A protein and the small-molecule ligand that binds it are described below.
Small molecule (SMILES): CC(=O)N[C@H]1[C@H](O[C@H]2[C@H](O)[C@@H](NC(C)=O)CO[C@@H]2CO)O[C@H](CO)[C@@H](O)[C@@H]1O

Sequence of chain 1.C:
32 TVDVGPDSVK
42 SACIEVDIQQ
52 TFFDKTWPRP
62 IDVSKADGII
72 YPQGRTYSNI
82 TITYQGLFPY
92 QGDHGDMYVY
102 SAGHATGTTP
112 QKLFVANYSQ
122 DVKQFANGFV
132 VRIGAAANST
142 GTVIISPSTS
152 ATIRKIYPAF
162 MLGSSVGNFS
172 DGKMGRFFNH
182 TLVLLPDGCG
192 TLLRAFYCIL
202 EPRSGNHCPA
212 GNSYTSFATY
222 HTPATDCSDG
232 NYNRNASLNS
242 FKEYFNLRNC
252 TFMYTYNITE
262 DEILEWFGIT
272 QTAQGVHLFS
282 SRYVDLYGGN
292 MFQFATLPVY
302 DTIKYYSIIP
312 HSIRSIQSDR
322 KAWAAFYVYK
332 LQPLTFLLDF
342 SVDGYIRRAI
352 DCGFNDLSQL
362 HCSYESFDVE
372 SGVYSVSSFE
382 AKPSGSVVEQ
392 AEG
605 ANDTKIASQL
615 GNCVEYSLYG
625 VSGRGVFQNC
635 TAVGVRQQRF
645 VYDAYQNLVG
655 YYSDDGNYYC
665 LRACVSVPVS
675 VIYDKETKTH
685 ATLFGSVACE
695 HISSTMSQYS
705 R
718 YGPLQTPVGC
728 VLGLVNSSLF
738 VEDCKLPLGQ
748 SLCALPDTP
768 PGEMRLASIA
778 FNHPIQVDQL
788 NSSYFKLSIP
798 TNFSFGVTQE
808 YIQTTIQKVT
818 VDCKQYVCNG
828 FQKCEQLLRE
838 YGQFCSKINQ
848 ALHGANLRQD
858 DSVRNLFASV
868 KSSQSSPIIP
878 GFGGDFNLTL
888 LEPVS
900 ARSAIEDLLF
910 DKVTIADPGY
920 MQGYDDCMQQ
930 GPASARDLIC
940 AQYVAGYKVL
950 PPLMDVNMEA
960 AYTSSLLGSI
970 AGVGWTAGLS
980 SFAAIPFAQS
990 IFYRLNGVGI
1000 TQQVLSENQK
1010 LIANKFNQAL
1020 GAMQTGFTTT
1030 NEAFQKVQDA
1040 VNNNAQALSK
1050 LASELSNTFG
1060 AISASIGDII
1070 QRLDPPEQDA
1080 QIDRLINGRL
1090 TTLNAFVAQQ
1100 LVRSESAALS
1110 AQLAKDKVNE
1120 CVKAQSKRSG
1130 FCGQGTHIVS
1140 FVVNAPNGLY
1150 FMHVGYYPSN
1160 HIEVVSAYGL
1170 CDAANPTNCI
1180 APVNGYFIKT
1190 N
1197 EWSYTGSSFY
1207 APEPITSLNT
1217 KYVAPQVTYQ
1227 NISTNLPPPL

Binding-site contacts:
Ligand atom C3 contacts residue ASN258 of chain 1.C at 3.6 Å.
Ligand atom C1 contacts residue ASN258 of chain 1.C at 1.4 Å.
Ligand atom C3 contacts residue ARG235 of chain 1.C at 4.3 Å.
Ligand atom C1 contacts residue ARG235 of chain 1.C at 3.9 Å.
Ligand atom C5 contacts residue ASN258 of chain 1.C at 3.7 Å.
Ligand atom C2 contacts residue ASN258 of chain 1.C at 2.4 Å.
Ligand atom C8 contacts residue TYR257 of chain 1.C at 3.9 Å (hydrophobic).
Ligand atom N2 contacts residue ARG235 of chain 1.C at 3.9 Å.
Ligand atom O5 contacts residue ASN258 of chain 1.C at 2.4 Å (h-bond).
Ligand atom N2 contacts residue ASN258 of chain 1.C at 2.8 Å (h-bond).
Ligand atom C8 contacts residue THR256 of chain 1.C at 3.3 Å.
Ligand atom C8 contacts residue ASN258 of chain 1.C at 3.8 Å.
Ligand atom C4 contacts residue ASN258 of chain 1.C at 4.2 Å.
Ligand atom C7 contacts residue ASN258 of chain 1.C at 3.1 Å.
Ligand atom O7 contacts residue ASN258 of chain 1.C at 3.2 Å (h-bond).
Ligand atom C2 contacts residue ARG235 of chain 1.C at 4.3 Å.